A small-molecule ligand and the protein it binds are described below.
Small molecule (SMILES): CC(=O)N[C@@H]1[C@@H](O)[C@H](O)[C@@H](CO)O[C@H]1O

Sequence of chain 1.B:
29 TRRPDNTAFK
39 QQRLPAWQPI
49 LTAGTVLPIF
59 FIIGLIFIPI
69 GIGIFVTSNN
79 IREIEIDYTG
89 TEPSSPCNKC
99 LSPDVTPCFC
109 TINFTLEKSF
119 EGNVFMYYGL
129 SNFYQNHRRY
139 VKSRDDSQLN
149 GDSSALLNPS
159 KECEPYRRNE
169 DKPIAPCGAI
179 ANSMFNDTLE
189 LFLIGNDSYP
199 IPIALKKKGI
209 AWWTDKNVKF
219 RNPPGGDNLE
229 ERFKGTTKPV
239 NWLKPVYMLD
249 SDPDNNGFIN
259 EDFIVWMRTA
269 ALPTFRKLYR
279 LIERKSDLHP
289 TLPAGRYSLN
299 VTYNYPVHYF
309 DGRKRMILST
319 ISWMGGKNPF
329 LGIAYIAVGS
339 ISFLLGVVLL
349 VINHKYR

Binding-site contacts:
Ligand atom O7 contacts residue ASN111 of chain 1.B at 3.0 Å (h-bond).
Ligand atom C6 contacts residue ARG294 of chain 1.B at 3.5 Å.
Ligand atom O6 contacts residue ARG294 of chain 1.B at 3.1 Å (salt-bridge).
Ligand atom C8 contacts residue ASN111 of chain 1.B at 4.3 Å.
Ligand atom N2 contacts residue ASN111 of chain 1.B at 2.9 Å (h-bond).
Ligand atom C5 contacts residue ASN111 of chain 1.B at 3.7 Å.
Ligand atom C7 contacts residue ASN111 of chain 1.B at 3.1 Å.
Ligand atom O7 contacts residue ARG294 of chain 1.B at 4.5 Å.
Ligand atom O5 contacts residue ASN111 of chain 1.B at 2.4 Å (h-bond).
Ligand atom O5 contacts residue ARG294 of chain 1.B at 2.4 Å (salt-bridge).
Ligand atom O6 contacts residue ILE192 of chain 1.B at 4.1 Å.
Ligand atom C4 contacts residue ASN111 of chain 1.B at 4.2 Å.
Ligand atom C6 contacts residue ASN111 of chain 1.B at 4.5 Å.
Ligand atom C3 contacts residue ASN111 of chain 1.B at 3.8 Å.
Ligand atom C2 contacts residue ARG294 of chain 1.B at 3.5 Å.
Ligand atom O6 contacts residue ASN111 of chain 1.B at 3.8 Å.
Ligand atom O6 contacts residue SER296 of chain 1.B at 4.0 Å.
Ligand atom C1 contacts residue ARG294 of chain 1.B at 3.1 Å.
Ligand atom C1 contacts residue ASN111 of chain 1.B at 1.4 Å.
Ligand atom C5 contacts residue ARG294 of chain 1.B at 3.3 Å.
Ligand atom C3 contacts residue ARG294 of chain 1.B at 4.2 Å.
Ligand atom C2 contacts residue ASN111 of chain 1.B at 2.4 Å.
Ligand atom C4 contacts residue ARG294 of chain 1.B at 3.7 Å.